Sequence of chain 1.A:
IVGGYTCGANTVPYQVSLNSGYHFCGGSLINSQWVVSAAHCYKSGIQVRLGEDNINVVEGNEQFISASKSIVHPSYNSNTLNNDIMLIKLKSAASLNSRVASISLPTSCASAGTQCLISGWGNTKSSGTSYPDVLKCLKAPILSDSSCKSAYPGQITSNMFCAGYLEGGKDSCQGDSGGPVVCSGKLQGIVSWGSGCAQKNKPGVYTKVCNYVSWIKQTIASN

A small-molecule ligand and the protein it binds are described below.
Small molecule (SMILES): COc1ccccc1-c1cc([C@@H](CC(=O)[O-])C(=O)[O-])cc(-c2nc3cc(C(N)=[NH2+])ccc3[nH]2)c1[O-]

Binding-site contacts:
Ligand atom C2 contacts residue SER172 of chain 1.A at 3.7 Å.
Ligand atom N1 contacts residue CYS197 of chain 1.A at 3.8 Å.
Ligand atom N3 contacts residue SER192 of chain 1.A at 3.7 Å.
Ligand atom N1 contacts residue GLY196 of chain 1.A at 2.6 Å (h-bond).
Ligand atom N3 contacts residue SER177 of chain 1.A at 2.8 Å (h-bond).
Ligand atom N1 contacts residue ASP171 of chain 1.A at 3.1 Å (salt-bridge).
Ligand atom N2 contacts residue ASP171 of chain 1.A at 2.9 Å (salt-bridge).
Ligand atom C2 contacts residue TRP193 of chain 1.A at 3.8 Å (hydrophobic).
Ligand atom C4 contacts residue SER177 of chain 1.A at 3.6 Å.
Ligand atom C4' contacts residue GLN174 of chain 1.A at 3.2 Å.
Ligand atom O6' contacts residue HIS40 of chain 1.A at 2.6 Å (h-bond).
Ligand atom C7 contacts residue SER172 of chain 1.A at 3.3 Å.
Ligand atom C3 contacts residue SER192 of chain 1.A at 3.3 Å.
Ligand atom O6' contacts residue SER177 of chain 1.A at 2.4 Å (h-bond).
Ligand atom C2' contacts residue GLN174 of chain 1.A at 3.7 Å.
Ligand atom N3 contacts residue GLN174 of chain 1.A at 3.7 Å.
Ligand atom N2 contacts residue SER172 of chain 1.A at 3.0 Å (h-bond).
Ligand atom C3' contacts residue GLN174 of chain 1.A at 3.1 Å.
Ligand atom N1 contacts residue GLY194 of chain 1.A at 3.5 Å.
Ligand atom C1 contacts residue TRP193 of chain 1.A at 3.7 Å (hydrophobic).
Ligand atom C5 contacts residue GLN174 of chain 1.A at 3.7 Å.
Ligand atom C6' contacts residue HIS40 of chain 1.A at 3.7 Å.
Ligand atom C6X contacts residue GLN174 of chain 1.A at 3.0 Å.
Ligand atom C4 contacts residue SER192 of chain 1.A at 3.6 Å.
Ligand atom C1 contacts residue GLY194 of chain 1.A at 3.8 Å.
Ligand atom C6' contacts residue SER177 of chain 1.A at 3.7 Å.
Ligand atom C3B contacts residue HIS40 of chain 1.A at 3.3 Å.
Ligand atom CVX contacts residue GLN174 of chain 1.A at 3.3 Å.
Ligand atom C7 contacts residue ASP171 of chain 1.A at 3.5 Å.
Ligand atom C2B contacts residue HIS40 of chain 1.A at 3.6 Å.
Ligand atom C7X contacts residue GLN174 of chain 1.A at 3.1 Å.
Ligand atom C7 contacts residue GLY194 of chain 1.A at 3.8 Å.
Ligand atom C6 contacts residue GLY196 of chain 1.A at 3.8 Å.
Ligand atom C3 contacts residue VAL191 of chain 1.A at 3.8 Å (hydrophobic).
Ligand atom C4B contacts residue HIS40 of chain 1.A at 3.6 Å.
Ligand atom N2 contacts residue GLY204 of chain 1.A at 3.5 Å.
Ligand atom C3 contacts residue SER177 of chain 1.A at 3.7 Å.
Ligand atom C8 contacts residue GLN174 of chain 1.A at 3.6 Å.
Ligand atom C1' contacts residue GLN174 of chain 1.A at 3.8 Å.
Ligand atom O9X contacts residue GLN174 of chain 1.A at 3.0 Å (h-bond).